Binding-site contacts:
Ligand atom F contacts residue THR351 of chain 1.B at 3.2 Å.
Ligand atom F contacts residue THR179 of chain 1.A at 3.2 Å.
Ligand atom C9 contacts residue LEU253 of chain 1.B at 3.9 Å (hydrophobic).
Ligand atom C5 contacts residue ALA314 of chain 1.B at 3.8 Å (hydrophobic).
Ligand atom C13 contacts residue GLU198 of chain 1.B at 3.9 Å.
Ligand atom C5 contacts residue ALA315 of chain 1.B at 3.4 Å (hydrophobic).
Ligand atom N1 contacts residue TYR200 of chain 1.B at 3.3 Å (h-bond).
Ligand atom O contacts residue GLU198 of chain 1.B at 2.6 Å (salt-bridge).
Ligand atom C4 contacts residue ALA314 of chain 1.B at 3.3 Å (hydrophobic).
Ligand atom C4 contacts residue ILE316 of chain 1.B at 3.5 Å (hydrophobic).
Ligand atom C8 contacts residue TYR200 of chain 1.B at 3.6 Å (hydrophobic).
Ligand atom C6 contacts residue ILE368 of chain 1.B at 3.9 Å (hydrophobic).
Ligand atom C5 contacts residue ALA352 of chain 1.B at 3.8 Å (hydrophobic).
Ligand atom C7 contacts residue ILE368 of chain 1.B at 3.6 Å (hydrophobic).
Ligand atom C13 contacts residue ASN165 of chain 1.B at 3.7 Å.
Ligand atom C contacts residue ALA352 of chain 1.B at 3.9 Å (hydrophobic).
Ligand atom C6 contacts residue CYS239 of chain 1.B at 3.5 Å (hydrophobic).
Ligand atom C13 contacts residue LEU250 of chain 1.B at 3.8 Å (hydrophobic).
Ligand atom N contacts residue ALA314 of chain 1.B at 3.7 Å.
Ligand atom O contacts residue TYR200 of chain 1.B at 3.2 Å (h-bond).
Ligand atom C9 contacts residue MET257 of chain 1.B at 3.9 Å (hydrophobic).
Ligand atom C10 contacts residue LEU253 of chain 1.B at 3.9 Å (hydrophobic).
Ligand atom F contacts residue LYS350 of chain 1.B at 3.5 Å.
Ligand atom C7 contacts residue CYS239 of chain 1.B at 3.8 Å (hydrophobic).
Ligand atom F contacts residue ALA352 of chain 1.B at 3.6 Å.
Ligand atom C11 contacts residue TYR200 of chain 1.B at 3.7 Å (hydrophobic).
Ligand atom C12 contacts residue TYR200 of chain 1.B at 3.4 Å (hydrophobic).
Ligand atom C3 contacts residue ALA314 of chain 1.B at 3.4 Å (hydrophobic).
Ligand atom C10 contacts residue TYR200 of chain 1.B at 3.1 Å (hydrophobic).
Ligand atom C13 contacts residue TYR200 of chain 1.B at 3.8 Å (hydrophobic).
Ligand atom C12 contacts residue VAL236 of chain 1.B at 3.2 Å (hydrophobic).
Ligand atom C7 contacts residue VAL236 of chain 1.B at 3.3 Å (hydrophobic).
Ligand atom N1 contacts residue LEU253 of chain 1.B at 4.0 Å.
Ligand atom N1 contacts residue ILE368 of chain 1.B at 3.9 Å.
Ligand atom O contacts residue LEU253 of chain 1.B at 3.7 Å.
Ligand atom C4 contacts residue ALA315 of chain 1.B at 4.0 Å (hydrophobic).
Ligand atom C8 contacts residue ILE368 of chain 1.B at 3.7 Å (hydrophobic).
Ligand atom C10 contacts residue GLU198 of chain 1.B at 3.6 Å.
Ligand atom C11 contacts residue LEU253 of chain 1.B at 3.9 Å (hydrophobic).
Ligand atom C2 contacts residue ALA314 of chain 1.B at 4.0 Å (hydrophobic).

Sequence of chain 1.A:
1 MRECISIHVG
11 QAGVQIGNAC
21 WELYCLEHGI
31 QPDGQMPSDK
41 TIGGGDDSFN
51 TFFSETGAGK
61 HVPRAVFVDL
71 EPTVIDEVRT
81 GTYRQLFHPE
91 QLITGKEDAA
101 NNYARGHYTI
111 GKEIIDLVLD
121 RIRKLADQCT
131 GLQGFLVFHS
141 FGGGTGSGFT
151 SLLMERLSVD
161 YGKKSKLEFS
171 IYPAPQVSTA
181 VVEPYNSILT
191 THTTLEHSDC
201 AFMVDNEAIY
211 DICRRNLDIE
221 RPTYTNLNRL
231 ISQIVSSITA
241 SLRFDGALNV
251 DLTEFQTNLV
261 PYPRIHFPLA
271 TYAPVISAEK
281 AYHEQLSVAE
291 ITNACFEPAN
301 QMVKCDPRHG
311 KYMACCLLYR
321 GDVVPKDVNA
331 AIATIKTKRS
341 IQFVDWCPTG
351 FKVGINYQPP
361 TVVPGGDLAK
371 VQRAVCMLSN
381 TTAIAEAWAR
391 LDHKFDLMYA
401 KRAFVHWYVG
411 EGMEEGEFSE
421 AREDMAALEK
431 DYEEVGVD

Sequence of chain 1.B:
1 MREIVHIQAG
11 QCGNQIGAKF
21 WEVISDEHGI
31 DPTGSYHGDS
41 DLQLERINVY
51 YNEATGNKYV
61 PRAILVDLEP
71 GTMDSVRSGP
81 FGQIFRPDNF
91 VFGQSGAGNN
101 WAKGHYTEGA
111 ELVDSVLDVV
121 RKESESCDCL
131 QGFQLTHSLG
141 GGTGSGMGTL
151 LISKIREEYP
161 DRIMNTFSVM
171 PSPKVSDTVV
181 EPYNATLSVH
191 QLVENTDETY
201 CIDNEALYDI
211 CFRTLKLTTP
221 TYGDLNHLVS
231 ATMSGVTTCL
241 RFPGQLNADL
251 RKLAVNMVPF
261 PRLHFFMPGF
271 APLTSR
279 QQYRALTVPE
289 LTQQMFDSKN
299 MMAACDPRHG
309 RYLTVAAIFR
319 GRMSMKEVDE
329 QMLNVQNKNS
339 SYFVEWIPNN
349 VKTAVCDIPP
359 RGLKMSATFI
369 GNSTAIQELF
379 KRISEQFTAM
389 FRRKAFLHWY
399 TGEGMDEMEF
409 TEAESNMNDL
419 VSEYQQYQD

This protein binds this small molecule.
Small molecule (SMILES): O=C(C1CC1)N1CCN(c2ccc(F)cc2)CC1